Sequence of chain 1.A:
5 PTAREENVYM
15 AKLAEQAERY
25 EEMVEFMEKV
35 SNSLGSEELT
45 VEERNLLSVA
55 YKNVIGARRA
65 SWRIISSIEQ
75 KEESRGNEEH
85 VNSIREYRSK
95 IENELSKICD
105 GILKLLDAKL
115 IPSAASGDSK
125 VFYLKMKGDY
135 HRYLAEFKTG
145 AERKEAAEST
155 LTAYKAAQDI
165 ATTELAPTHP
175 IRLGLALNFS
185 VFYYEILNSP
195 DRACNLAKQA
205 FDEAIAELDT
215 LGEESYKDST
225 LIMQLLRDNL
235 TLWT

Binding-site contacts:
Ligand atom CBJ contacts residue ASP222 of chain 1.A at 3.3 Å.
Ligand atom OAV contacts residue ASN49 of chain 1.A at 3.7 Å.
Ligand atom CAU contacts residue LYS129 of chain 1.A at 3.8 Å.
Ligand atom CAR contacts residue ILE175 of chain 1.A at 4.0 Å (hydrophobic).
Ligand atom CAU contacts residue PHE126 of chain 1.A at 3.6 Å (hydrophobic).
Ligand atom OAI contacts residue ASP222 of chain 1.A at 2.9 Å (salt-bridge).
Ligand atom CBI contacts residue ASP222 of chain 1.A at 3.9 Å.
Ligand atom CAO contacts residue VAL5 of chain 1.C at 3.9 Å (hydrophobic).
Ligand atom OAK contacts residue VAL5 of chain 1.C at 2.7 Å (h-bond).
Ligand atom CAB contacts residue PHE126 of chain 1.A at 3.5 Å (hydrophobic).
Ligand atom CBN contacts residue ASP222 of chain 1.A at 4.1 Å.
Ligand atom CAE contacts residue ILE175 of chain 1.A at 4.0 Å (hydrophobic).
Ligand atom CAR contacts residue PRO174 of chain 1.A at 3.2 Å (hydrophobic).
Ligand atom OAJ contacts residue ASP222 of chain 1.A at 2.5 Å (salt-bridge).
Ligand atom CAA contacts residue VAL53 of chain 1.A at 3.4 Å (hydrophobic).
Ligand atom CBS contacts residue LYS129 of chain 1.A at 3.8 Å.
Ligand atom OAW contacts residue PHE126 of chain 1.A at 4.1 Å.
Ligand atom OAH contacts residue LYS221 of chain 1.A at 4.1 Å.
Ligand atom CAF contacts residue ASN49 of chain 1.A at 3.4 Å.
Ligand atom CBL contacts residue ASN49 of chain 1.A at 3.8 Å.
Ligand atom OAK contacts residue LYS129 of chain 1.A at 2.8 Å (salt-bridge).
Ligand atom CAC contacts residue ASP222 of chain 1.A at 3.9 Å.
Ligand atom OBA contacts residue ASP222 of chain 1.A at 3.5 Å (salt-bridge).
Ligand atom OAY contacts residue ASN49 of chain 1.A at 3.8 Å.
Ligand atom CAR contacts residue ILE226 of chain 1.A at 3.9 Å (hydrophobic).
Ligand atom CAS contacts residue LYS129 of chain 1.A at 4.1 Å.
Ligand atom OAV contacts residue VAL53 of chain 1.A at 3.8 Å.
Ligand atom CAC contacts residue VAL5 of chain 1.C at 4.0 Å (hydrophobic).
Ligand atom CBS contacts residue VAL5 of chain 1.C at 4.0 Å (hydrophobic).
Ligand atom OAW contacts residue LYS129 of chain 1.A at 2.9 Å (salt-bridge).
Ligand atom CAE contacts residue PHE126 of chain 1.A at 3.9 Å (hydrophobic).
Ligand atom CAE contacts residue ASN49 of chain 1.A at 3.5 Å.
Ligand atom CAM contacts residue VAL5 of chain 1.C at 4.1 Å (hydrophobic).
Ligand atom CAF contacts residue SER52 of chain 1.A at 3.8 Å.
Ligand atom CAD contacts residue ASP222 of chain 1.A at 4.0 Å.
Ligand atom CBG contacts residue ASP222 of chain 1.A at 3.9 Å.
Ligand atom CAB contacts residue MET130 of chain 1.A at 3.8 Å (hydrophobic).
Ligand atom CAS contacts residue PRO174 of chain 1.A at 3.8 Å (hydrophobic).
Ligand atom CAB contacts residue LYS129 of chain 1.A at 3.7 Å.
Ligand atom CBQ contacts residue ASP222 of chain 1.A at 4.0 Å.

Sequence of chain 1.C:
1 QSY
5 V

The small molecule below binds the protein below.
Small molecule (SMILES): COC[C@@H]1O[C@H](O[C@@H]2C3=C(C(C)C)CC[C@]3(C)/C=C3\[C@@H](CC[C@]3(O)COC)[C@@H](C)[C@H]2O)[C@H](O)[C@H]2O[C@H]3O[C@@]12OC3(C)CCOC=O